A small-molecule ligand and the protein it binds are described below.
Small molecule (SMILES): C[C@H]1O[C@H](O)[C@@H](O)[C@@H](O)[C@@H]1O

Sequence of chain 1.B:
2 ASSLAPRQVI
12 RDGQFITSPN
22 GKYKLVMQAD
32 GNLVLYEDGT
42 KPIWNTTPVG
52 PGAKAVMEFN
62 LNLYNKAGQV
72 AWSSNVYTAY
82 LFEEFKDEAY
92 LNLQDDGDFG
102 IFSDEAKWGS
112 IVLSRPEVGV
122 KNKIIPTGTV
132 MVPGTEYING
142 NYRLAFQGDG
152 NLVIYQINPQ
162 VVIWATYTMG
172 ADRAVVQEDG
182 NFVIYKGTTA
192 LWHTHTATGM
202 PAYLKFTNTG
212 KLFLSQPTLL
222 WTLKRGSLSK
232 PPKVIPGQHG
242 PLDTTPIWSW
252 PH

Binding-site contacts:
Ligand atom O3 contacts residue TYR37 of chain 1.B at 2.6 Å (h-bond).
Ligand atom C5 contacts residue ASN33 of chain 1.B at 4.4 Å.
Ligand atom O1 contacts residue PRO49 of chain 1.B at 3.6 Å.
Ligand atom O2 contacts residue ASP31 of chain 1.B at 2.6 Å (salt-bridge).
Ligand atom C2 contacts residue ASP31 of chain 1.B at 3.8 Å.
Ligand atom O2 contacts residue GLN29 of chain 1.B at 2.9 Å (h-bond).
Ligand atom O3 contacts residue VAL35 of chain 1.B at 3.6 Å.
Ligand atom C1 contacts residue ASP31 of chain 1.B at 3.8 Å.
Ligand atom O1 contacts residue ASN33 of chain 1.B at 4.1 Å.
Ligand atom C3 contacts residue GLN29 of chain 1.B at 3.6 Å.
Ligand atom O2 contacts residue ASN33 of chain 1.B at 4.4 Å.
Ligand atom O5 contacts residue ASN46 of chain 1.B at 3.9 Å.
Ligand atom O4 contacts residue TYR37 of chain 1.B at 3.6 Å.
Ligand atom C1 contacts residue ASN33 of chain 1.B at 3.2 Å.
Ligand atom O3 contacts residue GLN29 of chain 1.B at 2.8 Å (h-bond).
Ligand atom C2 contacts residue ASN33 of chain 1.B at 4.3 Å.
Ligand atom C2 contacts residue GLN29 of chain 1.B at 3.8 Å.
Ligand atom O1 contacts residue ASP31 of chain 1.B at 3.9 Å.
Ligand atom O3 contacts residue ASN33 of chain 1.B at 4.0 Å.
Ligand atom C1 contacts residue GLN29 of chain 1.B at 4.5 Å.
Ligand atom O5 contacts residue ASN33 of chain 1.B at 3.0 Å (h-bond).
Ligand atom C1 contacts residue PRO49 of chain 1.B at 4.2 Å (hydrophobic).
Ligand atom C4 contacts residue TYR37 of chain 1.B at 3.5 Å (hydrophobic).
Ligand atom C3 contacts residue TYR37 of chain 1.B at 3.3 Å (hydrophobic).